Binding-site contacts:
Ligand atom O22 contacts residue MET116 of chain 1.A at 2.9 Å (h-bond).
Ligand atom C5 contacts residue ILE119 of chain 1.A at 3.5 Å (hydrophobic).
Ligand atom O23 contacts residue PHE74 of chain 1.A at 3.3 Å.
Ligand atom O23 contacts residue PHE148 of chain 1.A at 3.5 Å.
Ligand atom O71 contacts residue PHE132 of chain 1.A at 3.8 Å.
Ligand atom O71 contacts residue SER133 of chain 1.A at 3.1 Å (h-bond).
Ligand atom O72 contacts residue ARG122 of chain 1.A at 3.0 Å (salt-bridge).
Ligand atom C6 contacts residue ILE119 of chain 1.A at 3.9 Å (hydrophobic).
Ligand atom C7 contacts residue SER133 of chain 1.A at 3.4 Å.
Ligand atom C8 contacts residue PHE148 of chain 1.A at 3.8 Å (hydrophobic).
Ligand atom C2 contacts residue PHE132 of chain 1.A at 3.5 Å (hydrophobic).
Ligand atom C21 contacts residue MET259 of chain 1.A at 3.9 Å (hydrophobic).
Ligand atom C3 contacts residue CYS81 of chain 1.A at 3.7 Å (hydrophobic).
Ligand atom C23 contacts residue ILE119 of chain 1.A at 3.9 Å (hydrophobic).
Ligand atom O72 contacts residue SER133 of chain 1.A at 2.8 Å (h-bond).
Ligand atom C18 contacts residue PHE148 of chain 1.A at 3.8 Å (hydrophobic).
Ligand atom F1 contacts residue PHE74 of chain 1.A at 3.8 Å.
Ligand atom C4 contacts residue CYS81 of chain 1.A at 3.5 Å (hydrophobic).
Ligand atom C9 contacts residue PHE74 of chain 1.A at 3.8 Å (hydrophobic).
Ligand atom C23 contacts residue LEU115 of chain 1.A at 3.9 Å (hydrophobic).
Ligand atom F1 contacts residue ALA78 of chain 1.A at 3.3 Å.
Ligand atom O71 contacts residue LEU77 of chain 1.A at 3.9 Å.
Ligand atom C15 contacts residue GLY237 of chain 1.A at 3.6 Å.
Ligand atom O72 contacts residue PHE132 of chain 1.A at 3.7 Å.
Ligand atom C20 contacts residue ILE256 of chain 1.A at 3.6 Å (hydrophobic).
Ligand atom O22 contacts residue ILE119 of chain 1.A at 3.6 Å.
Ligand atom O22 contacts residue PHE148 of chain 1.A at 3.9 Å.
Ligand atom C19 contacts residue LEU151 of chain 1.A at 3.7 Å (hydrophobic).
Ligand atom C6 contacts residue LEU115 of chain 1.A at 3.7 Å (hydrophobic).
Ligand atom C18 contacts residue GLY147 of chain 1.A at 3.8 Å.
Ligand atom C17 contacts residue PHE74 of chain 1.A at 3.9 Å (hydrophobic).
Ligand atom C20 contacts residue TRP71 of chain 1.A at 3.9 Å (hydrophobic).
Ligand atom C18 contacts residue PHE74 of chain 1.A at 3.9 Å (hydrophobic).
Ligand atom C5 contacts residue LEU115 of chain 1.A at 3.4 Å (hydrophobic).
Ligand atom C14 contacts residue LEU244 of chain 1.A at 3.7 Å (hydrophobic).
Ligand atom C10 contacts residue LEU115 of chain 1.A at 3.9 Å (hydrophobic).
Ligand atom C8 contacts residue PHE74 of chain 1.A at 3.7 Å (hydrophobic).
Ligand atom N6 contacts residue LEU115 of chain 1.A at 3.1 Å (h-bond).
Ligand atom O72 contacts residue PHE45 of chain 1.A at 3.8 Å.
Ligand atom N6 contacts residue ILE119 of chain 1.A at 3.8 Å.

A protein and the small-molecule ligand that binds it are described below.
Small molecule (SMILES): CC1(C)CCC(C)(C)c2cc([C@H](O)C(=O)Nc3ccc(C(=O)O)cc3F)ccc21

Sequence of chain 1.A:
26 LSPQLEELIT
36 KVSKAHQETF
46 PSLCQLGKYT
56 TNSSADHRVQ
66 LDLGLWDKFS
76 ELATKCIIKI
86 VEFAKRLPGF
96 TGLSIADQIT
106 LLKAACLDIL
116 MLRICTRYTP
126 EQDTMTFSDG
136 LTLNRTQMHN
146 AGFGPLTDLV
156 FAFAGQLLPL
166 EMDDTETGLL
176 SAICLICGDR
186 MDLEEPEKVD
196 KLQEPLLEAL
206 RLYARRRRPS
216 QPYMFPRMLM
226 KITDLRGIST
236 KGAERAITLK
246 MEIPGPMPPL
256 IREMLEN